Sequence of chain 1.B:
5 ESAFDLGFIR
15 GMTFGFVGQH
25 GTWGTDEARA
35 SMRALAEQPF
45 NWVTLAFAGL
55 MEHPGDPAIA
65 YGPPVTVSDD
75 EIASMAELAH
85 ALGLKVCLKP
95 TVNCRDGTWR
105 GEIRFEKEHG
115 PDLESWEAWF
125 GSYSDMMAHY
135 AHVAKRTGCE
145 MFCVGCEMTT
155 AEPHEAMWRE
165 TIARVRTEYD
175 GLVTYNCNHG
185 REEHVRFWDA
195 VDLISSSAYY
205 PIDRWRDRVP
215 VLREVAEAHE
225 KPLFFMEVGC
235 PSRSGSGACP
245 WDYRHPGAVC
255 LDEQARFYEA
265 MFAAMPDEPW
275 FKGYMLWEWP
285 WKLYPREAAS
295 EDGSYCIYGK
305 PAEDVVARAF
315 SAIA

The small molecule below binds the protein below.
Small molecule (SMILES): OC[C@H]1CNC[C@@H](O)[C@@H]1O

Binding-site contacts:
Ligand atom C6 contacts residue BMA1 of chain 1.H at 3.8 Å.
Ligand atom O6 contacts residue TRP245 of chain 1.B at 2.6 Å (h-bond).
Ligand atom C5 contacts residue BMA2 of chain 1.D at 4.0 Å.
Ligand atom C4 contacts residue BMA2 of chain 1.D at 3.9 Å.
Ligand atom O6 contacts residue TYR247 of chain 1.B at 3.5 Å.
Ligand atom C5 contacts residue GLU231 of chain 1.B at 3.6 Å.
Ligand atom C3 contacts residue GLU231 of chain 1.B at 4.1 Å.
Ligand atom C5 contacts residue BMA1 of chain 1.H at 3.6 Å.
Ligand atom O4 contacts residue BMA1 of chain 1.H at 1.4 Å.
Ligand atom C4 contacts residue TRP281 of chain 1.B at 3.9 Å (hydrophobic).
Ligand atom O3 contacts residue PHE20 of chain 1.B at 3.6 Å.
Ligand atom C6 contacts residue TYR299 of chain 1.B at 3.1 Å (hydrophobic).
Ligand atom C3 contacts residue BMA2 of chain 1.D at 3.9 Å.
Ligand atom N contacts residue GLU151 of chain 1.B at 2.7 Å (salt-bridge).
Ligand atom C4 contacts residue BMA1 of chain 1.H at 2.5 Å.
Ligand atom O4 contacts residue TRP281 of chain 1.B at 3.3 Å (h-bond).
Ligand atom N contacts residue TYR203 of chain 1.B at 4.0 Å.
Ligand atom O3 contacts residue BMA2 of chain 1.D at 4.2 Å.
Ligand atom C6 contacts residue TRP245 of chain 1.B at 3.7 Å (hydrophobic).
Ligand atom O6 contacts residue TYR299 of chain 1.B at 3.0 Å (h-bond).
Ligand atom C1 contacts residue GLU231 of chain 1.B at 3.1 Å.
Ligand atom C2 contacts residue GLU151 of chain 1.B at 3.4 Å.
Ligand atom C2 contacts residue ARG104 of chain 1.B at 3.5 Å.
Ligand atom C3 contacts residue TRP281 of chain 1.B at 3.6 Å (hydrophobic).
Ligand atom O3 contacts residue ARG104 of chain 1.B at 2.9 Å (salt-bridge).
Ligand atom C6 contacts residue TRP281 of chain 1.B at 3.8 Å (hydrophobic).
Ligand atom N contacts residue GLU231 of chain 1.B at 2.6 Å (salt-bridge).
Ligand atom C1 contacts residue BMA2 of chain 1.D at 3.1 Å.
Ligand atom C1 contacts residue TYR203 of chain 1.B at 3.5 Å (hydrophobic).
Ligand atom C5 contacts residue TYR203 of chain 1.B at 3.6 Å (hydrophobic).
Ligand atom C3 contacts residue ARG104 of chain 1.B at 3.9 Å.
Ligand atom C3 contacts residue BMA1 of chain 1.H at 3.3 Å.
Ligand atom O6 contacts residue BMA1 of chain 1.H at 3.9 Å.
Ligand atom C6 contacts residue TYR203 of chain 1.B at 3.8 Å (hydrophobic).
Ligand atom C5 contacts residue TRP281 of chain 1.B at 3.6 Å (hydrophobic).
Ligand atom C1 contacts residue GLU151 of chain 1.B at 3.7 Å.
Ligand atom N contacts residue BMA2 of chain 1.D at 3.1 Å (h-bond).
Ligand atom C2 contacts residue GLU231 of chain 1.B at 3.5 Å.
Ligand atom C2 contacts residue BMA2 of chain 1.D at 3.1 Å.
Ligand atom O3 contacts residue BMA1 of chain 1.H at 2.7 Å (h-bond).